A protein and the small-molecule ligand that binds it are described below.
Small molecule (SMILES): CC(=O)N[C@H]1[C@H](O[C@H]2[C@H](O)[C@@H](NC(C)=O)CO[C@@H]2CO)O[C@H](CO)[C@@H](O[C@@H]2O[C@H](CO)[C@@H](O)[C@H](O)[C@@H]2O)[C@@H]1O

Binding-site contacts:
Ligand atom C2 contacts residue ASN271 of chain 1.C at 2.4 Å.
Ligand atom C6 contacts residue HIS442 of chain 1.C at 3.2 Å.
Ligand atom C8 contacts residue TYR446 of chain 1.C at 4.0 Å (hydrophobic).
Ligand atom C7 contacts residue SER232 of chain 1.C at 3.9 Å.
Ligand atom C3 contacts residue ASP230 of chain 1.C at 3.8 Å.
Ligand atom C1 contacts residue ASP230 of chain 1.C at 3.1 Å.
Ligand atom C2 contacts residue ASN444 of chain 1.C at 4.0 Å.
Ligand atom C8 contacts residue LEU228 of chain 1.C at 3.8 Å (hydrophobic).
Ligand atom C5 contacts residue ASN271 of chain 1.C at 3.6 Å.
Ligand atom O4 contacts residue PHE206 of chain 1.C at 3.8 Å.
Ligand atom N2 contacts residue ASN271 of chain 1.C at 3.0 Å (h-bond).
Ligand atom O7 contacts residue TYR446 of chain 1.C at 3.6 Å.
Ligand atom C8 contacts residue SER208 of chain 1.C at 3.3 Å.
Ligand atom O7 contacts residue PHE445 of chain 1.C at 2.8 Å (h-bond).
Ligand atom O7 contacts residue ASN271 of chain 1.C at 3.9 Å.
Ligand atom O7 contacts residue ASN444 of chain 1.C at 3.3 Å (h-bond).
Ligand atom C8 contacts residue ASP230 of chain 1.C at 3.9 Å.
Ligand atom C8 contacts residue TYR269 of chain 1.C at 3.5 Å (hydrophobic).
Ligand atom C1 contacts residue ASN271 of chain 1.C at 1.4 Å.
Ligand atom O5 contacts residue ASN271 of chain 1.C at 2.3 Å (h-bond).
Ligand atom O6 contacts residue HIS442 of chain 1.C at 3.3 Å (h-bond).
Ligand atom O3 contacts residue ASN444 of chain 1.C at 3.9 Å.
Ligand atom C7 contacts residue PHE445 of chain 1.C at 3.7 Å (hydrophobic).
Ligand atom C7 contacts residue ASN271 of chain 1.C at 3.7 Å.
Ligand atom C8 contacts residue PHE445 of chain 1.C at 3.4 Å (hydrophobic).
Ligand atom N2 contacts residue ASP230 of chain 1.C at 2.8 Å (salt-bridge).
Ligand atom O6 contacts residue TYR269 of chain 1.C at 3.7 Å.
Ligand atom O4 contacts residue LEU228 of chain 1.C at 4.0 Å.
Ligand atom C1 contacts residue HIS442 of chain 1.C at 4.0 Å.
Ligand atom C2 contacts residue ASP230 of chain 1.C at 3.5 Å.
Ligand atom C8 contacts residue SER232 of chain 1.C at 3.6 Å.
Ligand atom O7 contacts residue LYS204 of chain 1.C at 3.4 Å (salt-bridge).
Ligand atom C7 contacts residue TYR446 of chain 1.C at 4.0 Å (hydrophobic).
Ligand atom N2 contacts residue SER232 of chain 1.C at 3.8 Å.
Ligand atom C2 contacts residue HIS442 of chain 1.C at 3.5 Å.
Ligand atom O7 contacts residue LEU228 of chain 1.C at 3.4 Å.
Ligand atom C7 contacts residue ASP230 of chain 1.C at 3.9 Å.
Ligand atom C6 contacts residue SER443 of chain 1.C at 3.7 Å.
Ligand atom C7 contacts residue LEU228 of chain 1.C at 3.5 Å (hydrophobic).
Ligand atom C3 contacts residue ASN271 of chain 1.C at 3.8 Å.

Sequence of chain 1.C:
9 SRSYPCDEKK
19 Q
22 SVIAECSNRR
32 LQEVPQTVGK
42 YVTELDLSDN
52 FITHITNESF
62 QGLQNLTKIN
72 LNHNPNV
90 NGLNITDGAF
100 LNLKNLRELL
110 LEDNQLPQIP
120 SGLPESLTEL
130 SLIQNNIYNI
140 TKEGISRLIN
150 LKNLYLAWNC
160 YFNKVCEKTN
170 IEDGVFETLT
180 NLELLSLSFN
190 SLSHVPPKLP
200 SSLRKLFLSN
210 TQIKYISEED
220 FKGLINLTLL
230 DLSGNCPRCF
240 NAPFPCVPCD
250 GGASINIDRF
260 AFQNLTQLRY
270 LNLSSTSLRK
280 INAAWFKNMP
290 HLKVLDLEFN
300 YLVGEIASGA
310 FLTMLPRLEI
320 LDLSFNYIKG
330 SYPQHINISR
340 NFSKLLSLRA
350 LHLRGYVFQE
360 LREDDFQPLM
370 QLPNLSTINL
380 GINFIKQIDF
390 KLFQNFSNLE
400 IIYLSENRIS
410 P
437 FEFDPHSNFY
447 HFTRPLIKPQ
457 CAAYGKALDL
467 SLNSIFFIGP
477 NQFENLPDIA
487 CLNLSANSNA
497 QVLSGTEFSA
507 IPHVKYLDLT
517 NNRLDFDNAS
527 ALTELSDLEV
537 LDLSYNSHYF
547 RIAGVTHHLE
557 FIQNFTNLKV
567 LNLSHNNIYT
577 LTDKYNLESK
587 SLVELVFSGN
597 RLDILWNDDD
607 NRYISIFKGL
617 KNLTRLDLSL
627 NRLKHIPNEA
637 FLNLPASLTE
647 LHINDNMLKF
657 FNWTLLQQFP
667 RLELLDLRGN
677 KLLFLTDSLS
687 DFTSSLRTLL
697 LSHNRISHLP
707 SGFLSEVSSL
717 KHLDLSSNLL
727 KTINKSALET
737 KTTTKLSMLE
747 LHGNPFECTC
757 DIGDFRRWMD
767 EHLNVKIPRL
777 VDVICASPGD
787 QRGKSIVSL